Sequence of chain 2.A:
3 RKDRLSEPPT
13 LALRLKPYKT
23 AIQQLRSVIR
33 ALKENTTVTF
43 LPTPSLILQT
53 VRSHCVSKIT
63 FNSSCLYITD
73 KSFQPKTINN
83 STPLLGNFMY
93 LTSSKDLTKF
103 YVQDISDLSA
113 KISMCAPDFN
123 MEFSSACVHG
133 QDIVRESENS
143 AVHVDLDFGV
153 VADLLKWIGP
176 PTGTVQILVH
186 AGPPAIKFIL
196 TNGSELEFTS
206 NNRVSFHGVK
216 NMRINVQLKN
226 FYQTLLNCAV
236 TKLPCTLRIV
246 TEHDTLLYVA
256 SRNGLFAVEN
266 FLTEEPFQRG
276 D

This small molecule binds to this protein.
Small molecule (SMILES): C=C1C=Cc2csc(SC)c2C1=O

Binding-site contacts:
Ligand atom C10 contacts residue LYS192 of chain 2.A at 1.4 Å.
Ligand atom C07 contacts residue LYS192 of chain 2.A at 3.3 Å.
Ligand atom C06 contacts residue LYS192 of chain 2.A at 4.0 Å.
Ligand atom O22 contacts residue LYS192 of chain 2.A at 3.7 Å.
Ligand atom C23 contacts residue LYS192 of chain 2.A at 3.9 Å.
Ligand atom C10 contacts residue HIS185 of chain 2.A at 4.2 Å.
Ligand atom C08 contacts residue HIS185 of chain 2.A at 3.8 Å.
Ligand atom C09 contacts residue LYS192 of chain 2.A at 2.4 Å.
Ligand atom C10 contacts residue LEU183 of chain 2.A at 4.1 Å (hydrophobic).
Ligand atom C21 contacts residue LYS192 of chain 2.A at 3.2 Å.
Ligand atom C08 contacts residue LYS192 of chain 2.A at 3.0 Å.